The small molecule below binds the protein below.
Small molecule (SMILES): O=C(O)c1ccc(O)[n+]([O-])c1

Binding-site contacts:
Ligand atom C7 contacts residue TRP149 of chain 1.D at 3.8 Å (hydrophobic).
Ligand atom O4 contacts residue TYR108 of chain 1.D at 3.3 Å (h-bond).
Ligand atom C5 contacts residue TYR147 of chain 1.D at 3.7 Å (hydrophobic).
Ligand atom C4 contacts residue TRP149 of chain 1.D at 3.9 Å (hydrophobic).
Ligand atom O2 contacts residue ARG133 of chain 1.C at 3.7 Å.
Ligand atom O3 contacts residue HIS162 of chain 1.D at 3.1 Å.
Ligand atom O3 contacts residue HIS160 of chain 1.D at 3.3 Å (h-bond).
Ligand atom C2 contacts residue PRO15 of chain 1.C at 3.8 Å (hydrophobic).
Ligand atom C7 contacts residue TYR24 of chain 1.D at 3.5 Å (hydrophobic).
Ligand atom C2 contacts residue ILE191 of chain 1.D at 3.6 Å (hydrophobic).
Ligand atom C7 contacts residue ILE191 of chain 1.D at 3.9 Å (hydrophobic).
Ligand atom O1 contacts residue ILE191 of chain 1.D at 3.5 Å.
Ligand atom N1 contacts residue ARG157 of chain 1.D at 3.5 Å (salt-bridge).
Ligand atom O2 contacts residue TRP149 of chain 1.D at 3.4 Å.
Ligand atom C3 contacts residue TRP149 of chain 1.D at 4.0 Å (hydrophobic).
Ligand atom O2 contacts residue PRO15 of chain 1.C at 3.9 Å.
Ligand atom C3 contacts residue PRO15 of chain 1.C at 3.4 Å (hydrophobic).
Ligand atom C2 contacts residue FE1 of chain 1.P at 4.1 Å.
Ligand atom C2 contacts residue ARG157 of chain 1.D at 4.1 Å.
Ligand atom O3 contacts residue FE1 of chain 1.P at 2.3 Å.
Ligand atom O1 contacts residue ARG133 of chain 1.C at 3.9 Å.
Ligand atom C6 contacts residue ARG157 of chain 1.D at 3.8 Å.
Ligand atom C7 contacts residue ARG133 of chain 1.C at 4.0 Å.
Ligand atom O1 contacts residue THR12 of chain 1.C at 4.0 Å.
Ligand atom O2 contacts residue TYR24 of chain 1.D at 4.0 Å.
Ligand atom O4 contacts residue HIS160 of chain 1.D at 3.5 Å (h-bond).
Ligand atom O4 contacts residue TYR147 of chain 1.D at 3.8 Å.
Ligand atom C4 contacts residue PRO15 of chain 1.C at 3.6 Å (hydrophobic).
Ligand atom C7 contacts residue PRO15 of chain 1.C at 3.6 Å (hydrophobic).
Ligand atom C3 contacts residue ILE191 of chain 1.D at 4.0 Å (hydrophobic).
Ligand atom O3 contacts residue GLN177 of chain 1.D at 3.9 Å.
Ligand atom O1 contacts residue PRO15 of chain 1.C at 4.0 Å.
Ligand atom C2 contacts residue GLY14 of chain 1.C at 4.0 Å.
Ligand atom C5 contacts residue FE1 of chain 1.P at 4.1 Å.
Ligand atom O4 contacts residue FE1 of chain 1.P at 2.2 Å.
Ligand atom O1 contacts residue TYR24 of chain 1.D at 2.4 Å (h-bond).
Ligand atom N1 contacts residue FE1 of chain 1.P at 2.9 Å.
Ligand atom C6 contacts residue FE1 of chain 1.P at 2.8 Å.
Ligand atom O4 contacts residue ARG157 of chain 1.D at 3.8 Å.
Ligand atom O3 contacts residue ARG157 of chain 1.D at 2.8 Å (salt-bridge).

Sequence of chain 1.D:
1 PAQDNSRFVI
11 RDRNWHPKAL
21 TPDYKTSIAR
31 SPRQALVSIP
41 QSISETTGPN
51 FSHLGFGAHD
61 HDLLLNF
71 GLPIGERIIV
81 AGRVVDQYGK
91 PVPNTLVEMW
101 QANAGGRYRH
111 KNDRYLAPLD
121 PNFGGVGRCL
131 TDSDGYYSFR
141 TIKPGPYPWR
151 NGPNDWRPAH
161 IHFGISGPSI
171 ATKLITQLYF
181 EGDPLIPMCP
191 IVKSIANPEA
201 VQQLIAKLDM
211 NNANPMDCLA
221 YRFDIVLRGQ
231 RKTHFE

Sequence of chain 1.C:
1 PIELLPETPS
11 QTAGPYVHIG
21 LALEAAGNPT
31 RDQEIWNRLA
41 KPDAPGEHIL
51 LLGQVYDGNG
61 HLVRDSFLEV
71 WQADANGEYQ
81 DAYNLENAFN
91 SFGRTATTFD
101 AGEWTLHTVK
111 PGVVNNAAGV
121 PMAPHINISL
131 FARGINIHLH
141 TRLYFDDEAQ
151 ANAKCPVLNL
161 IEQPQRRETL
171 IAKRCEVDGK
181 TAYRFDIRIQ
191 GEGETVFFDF